Sequence of chain 1.A:
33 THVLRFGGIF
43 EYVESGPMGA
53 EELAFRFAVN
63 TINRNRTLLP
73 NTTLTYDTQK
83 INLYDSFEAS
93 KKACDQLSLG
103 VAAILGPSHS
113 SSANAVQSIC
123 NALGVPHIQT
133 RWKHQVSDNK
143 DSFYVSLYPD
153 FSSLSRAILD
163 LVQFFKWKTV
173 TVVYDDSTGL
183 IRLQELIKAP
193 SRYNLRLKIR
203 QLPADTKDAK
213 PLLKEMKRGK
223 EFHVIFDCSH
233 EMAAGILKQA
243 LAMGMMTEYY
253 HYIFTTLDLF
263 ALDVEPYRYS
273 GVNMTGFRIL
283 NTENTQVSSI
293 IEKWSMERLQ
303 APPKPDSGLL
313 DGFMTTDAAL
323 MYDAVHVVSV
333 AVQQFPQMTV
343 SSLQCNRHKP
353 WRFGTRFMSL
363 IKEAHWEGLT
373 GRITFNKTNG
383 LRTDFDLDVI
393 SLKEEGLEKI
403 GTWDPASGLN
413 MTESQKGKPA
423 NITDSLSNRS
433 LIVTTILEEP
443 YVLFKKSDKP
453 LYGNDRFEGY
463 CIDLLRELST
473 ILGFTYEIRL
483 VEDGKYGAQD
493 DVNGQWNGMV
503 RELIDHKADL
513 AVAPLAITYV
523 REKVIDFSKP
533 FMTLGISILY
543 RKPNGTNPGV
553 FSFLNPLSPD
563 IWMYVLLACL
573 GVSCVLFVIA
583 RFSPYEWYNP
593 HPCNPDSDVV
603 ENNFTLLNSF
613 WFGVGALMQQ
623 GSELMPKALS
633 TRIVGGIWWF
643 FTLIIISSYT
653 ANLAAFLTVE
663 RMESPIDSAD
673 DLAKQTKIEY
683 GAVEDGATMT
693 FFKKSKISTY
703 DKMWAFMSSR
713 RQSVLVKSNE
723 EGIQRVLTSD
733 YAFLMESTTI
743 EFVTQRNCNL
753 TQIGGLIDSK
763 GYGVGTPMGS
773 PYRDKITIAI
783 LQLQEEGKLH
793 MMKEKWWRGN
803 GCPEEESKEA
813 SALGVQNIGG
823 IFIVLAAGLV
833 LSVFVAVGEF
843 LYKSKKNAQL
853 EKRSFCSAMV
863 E

A small-molecule ligand and the protein it binds are described below.
Small molecule (SMILES): CC(=O)N[C@@H]1[C@@H](O)[C@H](O)[C@@H](CO)O[C@H]1O

Binding-site contacts:
Ligand atom C8 contacts residue PRO545 of chain 1.A at 3.5 Å (hydrophobic).
Ligand atom C5 contacts residue ASN546 of chain 1.A at 3.7 Å.
Ligand atom C3 contacts residue ASN546 of chain 1.A at 3.9 Å.
Ligand atom C1 contacts residue ASN546 of chain 1.A at 1.5 Å.
Ligand atom N2 contacts residue LYS544 of chain 1.A at 4.5 Å.
Ligand atom C7 contacts residue ASN546 of chain 1.A at 3.2 Å.
Ligand atom C4 contacts residue ASN546 of chain 1.A at 4.3 Å.
Ligand atom C7 contacts residue PRO545 of chain 1.A at 4.4 Å (hydrophobic).
Ligand atom O7 contacts residue THR548 of chain 1.A at 4.1 Å.
Ligand atom N2 contacts residue PRO545 of chain 1.A at 4.4 Å.
Ligand atom C2 contacts residue ASN546 of chain 1.A at 2.6 Å.
Ligand atom O7 contacts residue ASN546 of chain 1.A at 3.0 Å (h-bond).
Ligand atom C8 contacts residue ASN546 of chain 1.A at 3.2 Å.
Ligand atom O5 contacts residue ASN546 of chain 1.A at 2.5 Å (h-bond).
Ligand atom N2 contacts residue ASN546 of chain 1.A at 3.0 Å (h-bond).